Sequence of chain 1.D:
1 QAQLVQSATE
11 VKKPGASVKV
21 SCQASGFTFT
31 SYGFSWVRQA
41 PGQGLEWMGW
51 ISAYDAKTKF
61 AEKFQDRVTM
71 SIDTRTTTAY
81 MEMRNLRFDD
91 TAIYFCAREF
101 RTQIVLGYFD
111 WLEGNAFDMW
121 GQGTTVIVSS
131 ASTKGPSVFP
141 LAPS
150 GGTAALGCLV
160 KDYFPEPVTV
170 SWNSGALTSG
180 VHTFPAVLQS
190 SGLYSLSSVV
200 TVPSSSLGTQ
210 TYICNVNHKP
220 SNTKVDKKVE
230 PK

Binding-site contacts:
Ligand atom C8 contacts residue GLN27 of chain 1.C at 3.8 Å.
Ligand atom O3 contacts residue ASP1 of chain 1.C at 2.6 Å (salt-bridge).
Ligand atom O7 contacts residue ASP1 of chain 1.C at 4.1 Å.
Ligand atom O7 contacts residue ASN287 of chain 1.A at 3.6 Å.
Ligand atom C5 contacts residue ASN287 of chain 1.A at 3.7 Å.
Ligand atom C2 contacts residue ASP1 of chain 1.C at 3.4 Å.
Ligand atom C6 contacts residue ASN276 of chain 1.A at 3.7 Å.
Ligand atom O6 contacts residue ASN287 of chain 1.A at 4.5 Å.
Ligand atom N2 contacts residue ASN287 of chain 1.A at 2.8 Å (h-bond).
Ligand atom C4 contacts residue ASN276 of chain 1.A at 3.8 Å.
Ligand atom C4 contacts residue ASP1 of chain 1.C at 3.5 Å.
Ligand atom O6 contacts residue ASN276 of chain 1.A at 4.0 Å.
Ligand atom O6 contacts residue THR277 of chain 1.A at 4.1 Å.
Ligand atom C3 contacts residue ASN276 of chain 1.A at 3.6 Å.
Ligand atom O7 contacts residue GLN27 of chain 1.C at 2.7 Å (h-bond).
Ligand atom O5 contacts residue THR277 of chain 1.A at 4.2 Å.
Ligand atom N2 contacts residue ASN276 of chain 1.A at 3.8 Å.
Ligand atom C8 contacts residue ASN287 of chain 1.A at 4.3 Å.
Ligand atom C4 contacts residue ASN287 of chain 1.A at 4.3 Å.
Ligand atom C1 contacts residue ASN287 of chain 1.A at 1.4 Å.
Ligand atom C1 contacts residue ASP1 of chain 1.C at 3.6 Å.
Ligand atom C2 contacts residue ASN287 of chain 1.A at 2.5 Å.
Ligand atom O7 contacts residue GLU62 of chain 1.D at 4.4 Å.
Ligand atom C7 contacts residue ASN287 of chain 1.A at 3.3 Å.
Ligand atom C1 contacts residue ASN276 of chain 1.A at 3.0 Å.
Ligand atom C7 contacts residue GLN27 of chain 1.C at 3.5 Å.
Ligand atom O5 contacts residue ASN287 of chain 1.A at 2.5 Å (h-bond).
Ligand atom C3 contacts residue ASP1 of chain 1.C at 3.2 Å.
Ligand atom C2 contacts residue ASN276 of chain 1.A at 3.6 Å.
Ligand atom C8 contacts residue ASN276 of chain 1.A at 3.9 Å.
Ligand atom O6 contacts residue LYS278 of chain 1.A at 3.7 Å.
Ligand atom N2 contacts residue ASP1 of chain 1.C at 3.8 Å.
Ligand atom C7 contacts residue ASP1 of chain 1.C at 4.5 Å.
Ligand atom O4 contacts residue ASP1 of chain 1.C at 4.3 Å.
Ligand atom O5 contacts residue ASN276 of chain 1.A at 3.4 Å (h-bond).
Ligand atom O5 contacts residue ASP1 of chain 1.C at 3.9 Å.
Ligand atom C5 contacts residue THR277 of chain 1.A at 4.4 Å.
Ligand atom C3 contacts residue ASN287 of chain 1.A at 3.8 Å.
Ligand atom O4 contacts residue ASN276 of chain 1.A at 2.9 Å (h-bond).
Ligand atom C5 contacts residue ASN276 of chain 1.A at 3.4 Å.

Sequence of chain 1.A:
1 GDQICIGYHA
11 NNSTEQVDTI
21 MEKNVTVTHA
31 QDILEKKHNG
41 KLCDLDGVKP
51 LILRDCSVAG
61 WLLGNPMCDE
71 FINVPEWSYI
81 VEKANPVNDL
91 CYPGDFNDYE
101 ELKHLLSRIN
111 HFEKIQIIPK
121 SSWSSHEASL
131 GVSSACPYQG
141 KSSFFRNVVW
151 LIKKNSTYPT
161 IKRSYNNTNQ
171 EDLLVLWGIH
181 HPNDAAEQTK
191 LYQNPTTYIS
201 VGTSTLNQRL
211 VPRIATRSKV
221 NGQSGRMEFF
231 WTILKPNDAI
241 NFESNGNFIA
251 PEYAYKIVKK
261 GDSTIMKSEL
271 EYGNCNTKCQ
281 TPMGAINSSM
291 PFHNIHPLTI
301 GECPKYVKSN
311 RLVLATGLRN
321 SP

This small molecule binds to this protein.
Small molecule (SMILES): CC(=O)N[C@H]1[C@H](O[C@H]2[C@H](O)[C@@H](NC(C)=O)CO[C@@H]2CO)O[C@H](CO)[C@@H](O)[C@@H]1O

Sequence of chain 1.C:
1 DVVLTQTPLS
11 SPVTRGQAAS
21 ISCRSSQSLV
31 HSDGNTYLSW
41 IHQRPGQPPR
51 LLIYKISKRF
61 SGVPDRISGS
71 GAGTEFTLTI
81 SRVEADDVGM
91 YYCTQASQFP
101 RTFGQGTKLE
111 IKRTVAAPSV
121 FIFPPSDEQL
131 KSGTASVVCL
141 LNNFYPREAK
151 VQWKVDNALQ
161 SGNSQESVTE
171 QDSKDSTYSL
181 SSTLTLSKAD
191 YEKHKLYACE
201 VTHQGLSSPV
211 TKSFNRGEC